Binding-site contacts:
Ligand atom C4 contacts residue ASN258 of chain 1.L at 4.2 Å.
Ligand atom O7 contacts residue ASN294 of chain 1.L at 3.9 Å.
Ligand atom C5 contacts residue ASN258 of chain 1.L at 3.7 Å.
Ligand atom O5 contacts residue VAL407 of chain 1.L at 4.1 Å.
Ligand atom O7 contacts residue ASN258 of chain 1.L at 3.0 Å (h-bond).
Ligand atom C8 contacts residue VAL295 of chain 1.L at 4.3 Å (hydrophobic).
Ligand atom C1 contacts residue ASN258 of chain 1.L at 1.4 Å.
Ligand atom C6 contacts residue ARG405 of chain 1.L at 3.9 Å.
Ligand atom N2 contacts residue GLN256 of chain 1.L at 3.9 Å.
Ligand atom C7 contacts residue ASN258 of chain 1.L at 3.1 Å.
Ligand atom C7 contacts residue ASN294 of chain 1.L at 4.2 Å.
Ligand atom N2 contacts residue ASN258 of chain 1.L at 2.9 Å (h-bond).
Ligand atom C8 contacts residue ASN258 of chain 1.L at 4.1 Å.
Ligand atom C8 contacts residue GLN256 of chain 1.L at 4.4 Å.
Ligand atom C2 contacts residue ASN258 of chain 1.L at 2.5 Å.
Ligand atom O3 contacts residue GLN256 of chain 1.L at 4.4 Å.
Ligand atom C8 contacts residue SER296 of chain 1.L at 4.0 Å.
Ligand atom C3 contacts residue ASN258 of chain 1.L at 3.8 Å.
Ligand atom C8 contacts residue ASN294 of chain 1.L at 3.3 Å.
Ligand atom C1 contacts residue VAL407 of chain 1.L at 4.2 Å (hydrophobic).
Ligand atom C1 contacts residue GLN256 of chain 1.L at 4.1 Å.
Ligand atom O5 contacts residue ASN258 of chain 1.L at 2.4 Å (h-bond).
Ligand atom O5 contacts residue ARG405 of chain 1.L at 2.8 Å (salt-bridge).
Ligand atom C5 contacts residue GLN256 of chain 1.L at 4.3 Å.
Ligand atom C2 contacts residue GLN256 of chain 1.L at 4.3 Å.
Ligand atom C1 contacts residue ARG405 of chain 1.L at 3.5 Å.
Ligand atom C3 contacts residue GLN256 of chain 1.L at 3.8 Å.
Ligand atom C5 contacts residue ARG405 of chain 1.L at 3.9 Å.

This protein binds this small molecule.
Small molecule (SMILES): CC(=O)N[C@@H]1[C@@H](O)[C@H](O)[C@@H](CO)O[C@H]1O

Sequence of chain 1.L:
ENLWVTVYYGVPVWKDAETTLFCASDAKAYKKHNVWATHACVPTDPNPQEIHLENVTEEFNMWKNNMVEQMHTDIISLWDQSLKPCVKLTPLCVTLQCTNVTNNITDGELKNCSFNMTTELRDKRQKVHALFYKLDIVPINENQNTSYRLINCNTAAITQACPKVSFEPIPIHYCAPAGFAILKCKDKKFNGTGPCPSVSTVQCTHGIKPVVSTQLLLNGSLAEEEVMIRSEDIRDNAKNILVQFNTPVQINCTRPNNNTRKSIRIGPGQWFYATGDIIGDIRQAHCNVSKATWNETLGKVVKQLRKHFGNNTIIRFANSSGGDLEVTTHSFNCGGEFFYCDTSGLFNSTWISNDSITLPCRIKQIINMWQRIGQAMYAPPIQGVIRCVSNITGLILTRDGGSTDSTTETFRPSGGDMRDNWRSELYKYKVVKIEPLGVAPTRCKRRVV